Binding-site contacts:
Ligand atom C4 contacts residue ASN53 of chain 1.D at 4.3 Å.
Ligand atom N2 contacts residue LEU46 of chain 1.D at 3.9 Å.
Ligand atom C7 contacts residue ASN53 of chain 1.D at 3.9 Å.
Ligand atom O5 contacts residue ASN53 of chain 1.D at 2.2 Å (h-bond).
Ligand atom O7 contacts residue PRO48 of chain 1.D at 3.5 Å.
Ligand atom C1 contacts residue ASN53 of chain 1.D at 1.4 Å.
Ligand atom N2 contacts residue ASN53 of chain 1.D at 3.1 Å (h-bond).
Ligand atom O7 contacts residue LEU46 of chain 1.D at 4.2 Å.
Ligand atom C5 contacts residue ASN53 of chain 1.D at 3.7 Å.
Ligand atom C7 contacts residue PRO48 of chain 1.D at 4.2 Å (hydrophobic).
Ligand atom C3 contacts residue ASN53 of chain 1.D at 3.7 Å.
Ligand atom C2 contacts residue ASN53 of chain 1.D at 2.4 Å.
Ligand atom C8 contacts residue ASN53 of chain 1.D at 4.2 Å.

Sequence of chain 1.D:
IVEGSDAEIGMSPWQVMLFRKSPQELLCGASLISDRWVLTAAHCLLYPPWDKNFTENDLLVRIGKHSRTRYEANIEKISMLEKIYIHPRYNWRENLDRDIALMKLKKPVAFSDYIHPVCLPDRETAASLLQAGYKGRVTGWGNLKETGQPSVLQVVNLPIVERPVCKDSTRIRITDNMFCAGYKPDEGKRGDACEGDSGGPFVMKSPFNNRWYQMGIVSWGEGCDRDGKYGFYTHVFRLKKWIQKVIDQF

A small-molecule ligand and the protein it binds are described below.
Small molecule (SMILES): CC(=O)N[C@@H]1[C@@H](O)[C@H](O)[C@@H](CO)O[C@H]1O